Binding-site contacts:
Ligand atom C3 contacts residue ASN21 of chain 1.B at 3.8 Å.
Ligand atom N2 contacts residue ASN21 of chain 1.B at 2.9 Å (h-bond).
Ligand atom C2 contacts residue ASN21 of chain 1.B at 2.4 Å.
Ligand atom O7 contacts residue ASN21 of chain 1.B at 3.4 Å (h-bond).
Ligand atom C1 contacts residue ASN21 of chain 1.B at 1.4 Å.
Ligand atom C4 contacts residue ASN21 of chain 1.B at 4.2 Å.
Ligand atom C7 contacts residue ASN21 of chain 1.B at 3.3 Å.
Ligand atom O5 contacts residue ASN21 of chain 1.B at 2.4 Å (h-bond).
Ligand atom C5 contacts residue ASN21 of chain 1.B at 3.7 Å.
Ligand atom C8 contacts residue ASN21 of chain 1.B at 4.5 Å.

The protein below binds the small molecule below.
Small molecule (SMILES): CC(=O)N[C@@H]1[C@@H](O)[C@H](O)[C@@H](CO)O[C@H]1O

Sequence of chain 1.B:
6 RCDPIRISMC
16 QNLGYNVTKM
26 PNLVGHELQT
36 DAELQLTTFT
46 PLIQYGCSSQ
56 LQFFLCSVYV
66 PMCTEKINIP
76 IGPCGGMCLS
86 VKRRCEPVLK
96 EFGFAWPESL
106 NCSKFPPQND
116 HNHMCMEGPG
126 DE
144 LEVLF